Sequence of chain 1.B:
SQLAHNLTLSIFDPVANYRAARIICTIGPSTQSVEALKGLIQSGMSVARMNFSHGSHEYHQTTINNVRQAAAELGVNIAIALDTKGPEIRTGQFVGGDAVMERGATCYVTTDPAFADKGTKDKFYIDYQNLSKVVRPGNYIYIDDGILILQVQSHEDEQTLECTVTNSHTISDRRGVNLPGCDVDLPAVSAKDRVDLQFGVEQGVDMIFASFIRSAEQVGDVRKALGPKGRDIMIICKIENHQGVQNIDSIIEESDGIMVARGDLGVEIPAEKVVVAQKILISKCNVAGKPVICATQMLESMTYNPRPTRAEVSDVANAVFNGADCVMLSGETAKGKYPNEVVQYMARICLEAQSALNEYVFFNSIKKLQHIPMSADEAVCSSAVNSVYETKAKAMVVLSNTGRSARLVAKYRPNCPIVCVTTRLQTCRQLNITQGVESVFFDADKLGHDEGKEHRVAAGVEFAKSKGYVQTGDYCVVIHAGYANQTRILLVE

Binding-site contacts:
Ligand atom OAH contacts residue LYS336 of chain 1.B at 3.7 Å.
Ligand atom CBH contacts residue HIS55 of chain 1.B at 4.2 Å.
Ligand atom OAF contacts residue PRO30 of chain 1.B at 4.2 Å.
Ligand atom SBO contacts residue HIS55 of chain 1.B at 4.0 Å.
Ligand atom OAC contacts residue HIS55 of chain 1.B at 3.7 Å.
Ligand atom SBQ contacts residue LYS336 of chain 1.B at 4.2 Å.
Ligand atom CAW contacts residue HIS55 of chain 1.B at 3.6 Å.
Ligand atom OAH contacts residue PRO30 of chain 1.B at 4.2 Å.
Ligand atom SBO contacts residue GLY56 of chain 1.B at 3.7 Å.
Ligand atom OAC contacts residue GLY56 of chain 1.B at 2.7 Å (h-bond).
Ligand atom OAD contacts residue GLY56 of chain 1.B at 3.9 Å.
Ligand atom CBL contacts residue HIS55 of chain 1.B at 4.5 Å.
Ligand atom OAD contacts residue HIS55 of chain 1.B at 2.9 Å.
Ligand atom CBH contacts residue GLY56 of chain 1.B at 4.1 Å.
Ligand atom OAG contacts residue LYS336 of chain 1.B at 3.0 Å (salt-bridge).
Ligand atom OAD contacts residue SER54 of chain 1.B at 3.5 Å (h-bond).

This protein binds this small molecule.
Small molecule (SMILES): O=S(=O)(O)c1ccc(/N=N/c2ccc(/N=N/c3c(O)c(S(=O)(=O)O)cc4cc(S(=O)(=O)O)ccc34)c(S(=O)(=O)O)c2)cc1